A protein and the small-molecule ligand that binds it are described below.
Small molecule (SMILES): Cc1ccc(S(=O)(=O)c2cc(F)c(O)c3ncccc23)cc1

Binding-site contacts:
Ligand atom C13 contacts residue DMS1 of chain 1.E at 3.6 Å.
Ligand atom C10 contacts residue LYS146 of chain 1.A at 3.9 Å.
Ligand atom O22 contacts residue GLU201 of chain 1.A at 2.6 Å (salt-bridge).
Ligand atom O22 contacts residue ASP171 of chain 1.A at 3.4 Å (salt-bridge).
Ligand atom C9 contacts residue TRP145 of chain 1.A at 3.6 Å (hydrophobic).
Ligand atom C8 contacts residue ASP143 of chain 1.A at 3.3 Å.
Ligand atom C1 contacts residue GLU201 of chain 1.A at 3.2 Å.
Ligand atom C8 contacts residue SAH1 of chain 1.C at 3.4 Å.
Ligand atom C8 contacts residue MG1 of chain 1.B at 3.5 Å.
Ligand atom F21 contacts residue GLU201 of chain 1.A at 2.9 Å.
Ligand atom N7 contacts residue ASN172 of chain 1.A at 3.1 Å (h-bond).
Ligand atom N7 contacts residue ASP143 of chain 1.A at 3.1 Å (salt-bridge).
Ligand atom C15 contacts residue MET42 of chain 1.A at 3.6 Å (hydrophobic).
Ligand atom C10 contacts residue TRP145 of chain 1.A at 3.8 Å (hydrophobic).
Ligand atom C1 contacts residue MG1 of chain 1.B at 3.0 Å.
Ligand atom C9 contacts residue SAH1 of chain 1.C at 3.5 Å.
Ligand atom C13 contacts residue MET42 of chain 1.A at 3.9 Å (hydrophobic).
Ligand atom C9 contacts residue LYS146 of chain 1.A at 3.5 Å.
Ligand atom C1 contacts residue ASN172 of chain 1.A at 3.2 Å.
Ligand atom F21 contacts residue ASN172 of chain 1.A at 3.6 Å.
Ligand atom F21 contacts residue TRP40 of chain 1.A at 3.6 Å.
Ligand atom C6 contacts residue ASN172 of chain 1.A at 3.3 Å.
Ligand atom C3 contacts residue PRO176 of chain 1.A at 3.9 Å (hydrophobic).
Ligand atom N7 contacts residue MG1 of chain 1.B at 2.4 Å.
Ligand atom C14 contacts residue TRP145 of chain 1.A at 3.8 Å (hydrophobic).
Ligand atom O22 contacts residue ASN172 of chain 1.A at 2.9 Å (h-bond).
Ligand atom N7 contacts residue LYS146 of chain 1.A at 3.3 Å (salt-bridge).
Ligand atom C9 contacts residue HIS144 of chain 1.A at 3.5 Å.
Ligand atom C8 contacts residue LYS146 of chain 1.A at 3.0 Å.
Ligand atom C13 contacts residue TRP145 of chain 1.A at 3.7 Å (hydrophobic).
Ligand atom C8 contacts residue HIS144 of chain 1.A at 3.6 Å.
Ligand atom C2 contacts residue GLU201 of chain 1.A at 3.4 Å.
Ligand atom C18 contacts residue MET42 of chain 1.A at 3.9 Å (hydrophobic).
Ligand atom O22 contacts residue MG1 of chain 1.B at 2.1 Å.
Ligand atom F21 contacts residue LEU200 of chain 1.A at 3.3 Å.
Ligand atom C6 contacts residue MG1 of chain 1.B at 3.1 Å.
Ligand atom C2 contacts residue ASN172 of chain 1.A at 3.7 Å.
Ligand atom O20 contacts residue PRO176 of chain 1.A at 3.8 Å.
Ligand atom C16 contacts residue MET42 of chain 1.A at 3.8 Å (hydrophobic).
Ligand atom C14 contacts residue MET42 of chain 1.A at 3.7 Å (hydrophobic).

Sequence of chain 1.A:
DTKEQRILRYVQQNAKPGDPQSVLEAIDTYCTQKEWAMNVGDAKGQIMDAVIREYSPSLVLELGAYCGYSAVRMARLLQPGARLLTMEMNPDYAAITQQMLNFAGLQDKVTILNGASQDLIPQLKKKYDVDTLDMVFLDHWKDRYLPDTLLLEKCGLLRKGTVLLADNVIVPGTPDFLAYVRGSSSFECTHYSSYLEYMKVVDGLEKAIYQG